Sequence of chain 1.A:
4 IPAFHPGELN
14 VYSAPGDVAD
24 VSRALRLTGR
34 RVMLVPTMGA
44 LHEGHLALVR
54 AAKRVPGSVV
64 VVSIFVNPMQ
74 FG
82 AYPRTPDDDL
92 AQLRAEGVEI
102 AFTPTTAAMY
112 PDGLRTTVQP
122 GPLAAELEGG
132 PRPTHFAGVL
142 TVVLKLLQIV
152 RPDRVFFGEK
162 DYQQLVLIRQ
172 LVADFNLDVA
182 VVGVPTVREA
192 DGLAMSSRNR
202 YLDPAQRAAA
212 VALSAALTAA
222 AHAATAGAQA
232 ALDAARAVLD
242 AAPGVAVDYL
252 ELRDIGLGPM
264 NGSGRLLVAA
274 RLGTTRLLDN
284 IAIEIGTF

A small-molecule ligand and the protein it binds are described below.
Small molecule (SMILES): CC(C)(C)[C@@H](N)C(=O)NS(=O)(=O)OC[C@H]1O[C@@H](n2cnc3c(N)ncnc32)[C@H](O)[C@@H]1O

Binding-site contacts:
Ligand atom C3 contacts residue GLN73 of chain 1.A at 3.7 Å.
Ligand atom N3 contacts residue GLY159 of chain 1.A at 3.4 Å.
Ligand atom N7 contacts residue MET196 of chain 1.A at 3.5 Å (h-bond).
Ligand atom C5 contacts residue LYS161 of chain 1.A at 3.5 Å.
Ligand atom N6 contacts residue MET196 of chain 1.A at 2.7 Å (h-bond).
Ligand atom O1 contacts residue GLN165 of chain 1.A at 3.1 Å (h-bond).
Ligand atom O2A contacts residue MET41 of chain 1.A at 2.9 Å (h-bond).
Ligand atom O3 contacts residue PHE158 of chain 1.A at 3.4 Å.
Ligand atom C11 contacts residue PRO39 of chain 1.A at 3.7 Å (hydrophobic).
Ligand atom C10 contacts residue GLN73 of chain 1.A at 3.6 Å.
Ligand atom C6 contacts residue VAL188 of chain 1.A at 3.7 Å (hydrophobic).
Ligand atom C22 contacts residue ASP162 of chain 1.A at 3.2 Å.
Ligand atom C2 contacts residue VAL188 of chain 1.A at 3.7 Å (hydrophobic).
Ligand atom C24 contacts residue LEU51 of chain 1.A at 3.7 Å (hydrophobic).
Ligand atom N2 contacts residue MET41 of chain 1.A at 3.4 Å.
Ligand atom O4 contacts residue LEU51 of chain 1.A at 3.7 Å.
Ligand atom O2A contacts residue THR40 of chain 1.A at 3.7 Å.
Ligand atom O2 contacts residue GLY159 of chain 1.A at 3.3 Å (h-bond).
Ligand atom N3 contacts residue LEU51 of chain 1.A at 3.5 Å.
Ligand atom N4 contacts residue GLN165 of chain 1.A at 2.7 Å (h-bond).
Ligand atom N1 contacts residue VAL188 of chain 1.A at 2.8 Å (h-bond).
Ligand atom C9 contacts residue PHE158 of chain 1.A at 3.5 Å (hydrophobic).
Ligand atom C2 contacts residue PRO186 of chain 1.A at 3.6 Å (hydrophobic).
Ligand atom O2A contacts residue HIS48 of chain 1.A at 3.2 Å (h-bond).
Ligand atom N4 contacts residue GLN73 of chain 1.A at 3.0 Å (h-bond).
Ligand atom C4 contacts residue LYS161 of chain 1.A at 3.7 Å.
Ligand atom N7 contacts residue HIS45 of chain 1.A at 3.4 Å.
Ligand atom N3 contacts residue GLY47 of chain 1.A at 3.6 Å.
Ligand atom O4 contacts residue HIS48 of chain 1.A at 3.3 Å.
Ligand atom O2 contacts residue ASP162 of chain 1.A at 2.7 Å (salt-bridge).
Ligand atom C6 contacts residue LYS161 of chain 1.A at 3.5 Å.
Ligand atom N6 contacts residue LYS161 of chain 1.A at 3.6 Å.
Ligand atom O3 contacts residue LEU51 of chain 1.A at 3.7 Å.
Ligand atom O3 contacts residue GLY159 of chain 1.A at 3.0 Å (h-bond).
Ligand atom O5 contacts residue HIS48 of chain 1.A at 3.6 Å.
Ligand atom N1 contacts residue THR187 of chain 1.A at 3.5 Å.
Ligand atom C6 contacts residue GLY47 of chain 1.A at 3.5 Å.
Ligand atom C25 contacts residue HIS48 of chain 1.A at 3.6 Å.
Ligand atom C25 contacts residue PRO39 of chain 1.A at 3.3 Å (hydrophobic).
Ligand atom N6 contacts residue VAL188 of chain 1.A at 3.1 Å (h-bond).